Binding-site contacts:
Ligand atom N3A contacts residue ALA24 of chain 54.D at 3.9 Å.
Ligand atom O1 contacts residue TYR111 of chain 54.B at 3.5 Å.
Ligand atom O1A contacts residue PHE135 of chain 54.B at 3.8 Å.
Ligand atom C7C contacts residue TYR158 of chain 54.B at 3.8 Å (hydrophobic).
Ligand atom C2A contacts residue TYR158 of chain 54.B at 3.9 Å (hydrophobic).
Ligand atom O1 contacts residue PHE129 of chain 54.B at 3.8 Å.
Ligand atom O1 contacts residue TYR204 of chain 54.B at 3.6 Å.
Ligand atom C31 contacts residue PHE237 of chain 54.B at 3.8 Å (hydrophobic).
Ligand atom C4C contacts residue PHE237 of chain 54.B at 3.6 Å (hydrophobic).
Ligand atom C4C contacts residue VAL198 of chain 54.B at 3.8 Å (hydrophobic).
Ligand atom C4A contacts residue ILE182 of chain 54.B at 3.9 Å (hydrophobic).
Ligand atom C5A contacts residue ILE182 of chain 54.B at 3.5 Å (hydrophobic).
Ligand atom C4 contacts residue PHE237 of chain 54.B at 3.1 Å (hydrophobic).
Ligand atom C3 contacts residue TYR111 of chain 54.B at 3.2 Å (hydrophobic).
Ligand atom C5A contacts residue ILE156 of chain 54.B at 3.2 Å (hydrophobic).
Ligand atom C2A contacts residue ILE193 of chain 54.B at 3.9 Å (hydrophobic).
Ligand atom N2 contacts residue TYR204 of chain 54.B at 3.8 Å.
Ligand atom C5B contacts residue LEU240 of chain 54.B at 3.5 Å (hydrophobic).
Ligand atom N2 contacts residue TYR111 of chain 54.B at 3.1 Å.
Ligand atom C31 contacts residue TYR111 of chain 54.B at 3.7 Å (hydrophobic).
Ligand atom O1B contacts residue PHE133 of chain 54.B at 3.9 Å.
Ligand atom C4A contacts residue SER181 of chain 54.B at 3.8 Å.
Ligand atom C6C contacts residue VAL198 of chain 54.B at 3.9 Å (hydrophobic).
Ligand atom C4A contacts residue PRO180 of chain 54.B at 3.3 Å (hydrophobic).
Ligand atom C4B contacts residue ILE193 of chain 54.B at 3.8 Å (hydrophobic).
Ligand atom N3A contacts residue PRO180 of chain 54.B at 3.7 Å.
Ligand atom C2B contacts residue VAL195 of chain 54.B at 3.9 Å (hydrophobic).
Ligand atom C6B contacts residue PHE133 of chain 54.B at 3.5 Å (hydrophobic).
Ligand atom C3B contacts residue TYR158 of chain 54.B at 3.4 Å (hydrophobic).
Ligand atom C5C contacts residue VAL195 of chain 54.B at 3.8 Å (hydrophobic).
Ligand atom C4 contacts residue TYR111 of chain 54.B at 3.6 Å (hydrophobic).
Ligand atom C2C contacts residue PHE237 of chain 54.B at 3.8 Å (hydrophobic).
Ligand atom C5B contacts residue ILE193 of chain 54.B at 3.9 Å (hydrophobic).
Ligand atom C3 contacts residue PHE237 of chain 54.B at 3.7 Å (hydrophobic).
Ligand atom O1B contacts residue ILE109 of chain 54.B at 3.8 Å.
Ligand atom C4B contacts residue TYR158 of chain 54.B at 3.8 Å (hydrophobic).
Ligand atom C5 contacts residue TYR111 of chain 54.B at 3.8 Å (hydrophobic).
Ligand atom N3A contacts residue TYR158 of chain 54.B at 3.7 Å.
Ligand atom C6C contacts residue PHE237 of chain 54.B at 3.9 Å (hydrophobic).
Ligand atom C2B contacts residue TYR158 of chain 54.B at 3.5 Å (hydrophobic).

Sequence of chain 54.B:
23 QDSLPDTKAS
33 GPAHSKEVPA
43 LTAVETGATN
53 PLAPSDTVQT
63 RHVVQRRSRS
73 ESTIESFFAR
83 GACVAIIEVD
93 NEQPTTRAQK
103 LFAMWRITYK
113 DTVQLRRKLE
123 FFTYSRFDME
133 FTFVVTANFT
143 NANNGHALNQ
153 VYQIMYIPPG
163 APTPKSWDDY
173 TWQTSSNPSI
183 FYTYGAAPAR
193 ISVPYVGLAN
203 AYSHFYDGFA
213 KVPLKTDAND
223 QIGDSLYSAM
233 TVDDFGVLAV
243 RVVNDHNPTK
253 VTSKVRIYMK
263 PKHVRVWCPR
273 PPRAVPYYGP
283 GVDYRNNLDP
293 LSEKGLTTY

This protein binds this small molecule.
Small molecule (SMILES): Cc1cc(CCCCCCCOc2ccc(C3=NCCO3)cc2)on1

Sequence of chain 55.D:
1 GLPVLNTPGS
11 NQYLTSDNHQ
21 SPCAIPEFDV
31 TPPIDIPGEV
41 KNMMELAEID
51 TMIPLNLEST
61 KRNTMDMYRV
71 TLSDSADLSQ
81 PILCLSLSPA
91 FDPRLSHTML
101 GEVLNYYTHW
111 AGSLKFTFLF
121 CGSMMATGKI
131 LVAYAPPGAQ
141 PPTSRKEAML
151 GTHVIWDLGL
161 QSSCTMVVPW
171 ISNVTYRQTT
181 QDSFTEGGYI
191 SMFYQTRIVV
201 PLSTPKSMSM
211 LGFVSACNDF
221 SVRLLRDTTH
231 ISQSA

Sequence of chain 54.D:
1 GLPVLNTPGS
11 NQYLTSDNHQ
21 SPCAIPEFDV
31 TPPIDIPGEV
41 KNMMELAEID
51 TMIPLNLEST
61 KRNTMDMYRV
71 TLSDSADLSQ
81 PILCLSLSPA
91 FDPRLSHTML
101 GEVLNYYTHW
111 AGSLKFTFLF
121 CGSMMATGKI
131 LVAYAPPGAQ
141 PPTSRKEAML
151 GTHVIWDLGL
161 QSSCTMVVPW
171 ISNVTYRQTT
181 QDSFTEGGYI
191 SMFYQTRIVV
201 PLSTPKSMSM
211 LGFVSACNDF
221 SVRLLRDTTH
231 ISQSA